Binding-site contacts:
Ligand atom C49 contacts residue ALA350 of chain 3.A at 3.5 Å (hydrophobic).
Ligand atom O41 contacts residue ILE100 of chain 3.A at 3.1 Å.
Ligand atom C33 contacts residue PHE284 of chain 3.A at 3.4 Å (hydrophobic).
Ligand atom N74 contacts residue ALA350 of chain 3.A at 3.7 Å.
Ligand atom O24 contacts residue ILE281 of chain 3.A at 3.8 Å.
Ligand atom C86 contacts residue ARG86 of chain 3.A at 3.7 Å.
Ligand atom C26 contacts residue PHE88 of chain 3.A at 3.7 Å (hydrophobic).
Ligand atom C6 contacts residue PHE284 of chain 3.A at 3.6 Å (hydrophobic).
Ligand atom N5 contacts residue HEM1 of chain 3.B at 2.2 Å.
Ligand atom N11 contacts residue SER99 of chain 3.A at 3.0 Å (h-bond).
Ligand atom O41 contacts residue SER99 of chain 3.A at 2.8 Å (h-bond).
Ligand atom C44 contacts residue ARG85 of chain 3.A at 3.8 Å.
Ligand atom C95 contacts residue ALA350 of chain 3.A at 3.2 Å (hydrophobic).
Ligand atom C64 contacts residue PHE88 of chain 3.A at 3.6 Å (hydrophobic).
Ligand atom S81 contacts residue PHE193 of chain 3.A at 3.6 Å.
Ligand atom C34 contacts residue ILE281 of chain 3.A at 3.6 Å (hydrophobic).
Ligand atom C95 contacts residue ARG352 of chain 3.A at 3.4 Å.
Ligand atom C32 contacts residue LEU191 of chain 3.A at 3.8 Å (hydrophobic).
Ligand atom C35 contacts residue ILE281 of chain 3.A at 3.4 Å (hydrophobic).
Ligand atom C4 contacts residue HEM1 of chain 3.B at 2.9 Å.
Ligand atom C4 contacts residue ILE349 of chain 3.A at 3.8 Å (hydrophobic).
Ligand atom C33 contacts residue LEU190 of chain 3.A at 3.6 Å (hydrophobic).
Ligand atom C52 contacts residue HEM1 of chain 3.B at 3.6 Å.
Ligand atom C90 contacts residue ARG86 of chain 3.A at 3.7 Å.
Ligand atom C50 contacts residue ALA350 of chain 3.A at 3.1 Å (hydrophobic).
Ligand atom N11 contacts residue ILE281 of chain 3.A at 3.6 Å.
Ligand atom C13 contacts residue SER99 of chain 3.A at 3.7 Å.
Ligand atom S81 contacts residue PHE195 of chain 3.A at 3.5 Å.
Ligand atom C51 contacts residue ILE349 of chain 3.A at 3.5 Å (hydrophobic).
Ligand atom C10 contacts residue SER99 of chain 3.A at 3.4 Å.
Ligand atom C31 contacts residue LEU191 of chain 3.A at 3.5 Å (hydrophobic).
Ligand atom C80 contacts residue PHE37 of chain 3.A at 3.6 Å (hydrophobic).
Ligand atom C1 contacts residue HEM1 of chain 3.B at 3.0 Å.
Ligand atom O24 contacts residue SER99 of chain 3.A at 2.9 Å (h-bond).
Ligand atom C50 contacts residue ILE349 of chain 3.A at 3.8 Å (hydrophobic).
Ligand atom C86 contacts residue THR204 of chain 3.A at 3.8 Å.
Ligand atom C32 contacts residue PHE284 of chain 3.A at 3.3 Å (hydrophobic).
Ligand atom C1 contacts residue ALA285 of chain 3.A at 3.5 Å (hydrophobic).
Ligand atom C51 contacts residue HEM1 of chain 3.B at 3.6 Å.
Ligand atom C86 contacts residue ASP56 of chain 3.A at 3.7 Å.

This protein binds this small molecule.
Small molecule (SMILES): CC(C)c1nc(CN(C)C(=O)N[C@H](C(=O)N[C@@H](Cc2ccccc2)C[C@H](O)[C@H](Cc2ccccc2)NC(=O)OCc2cncs2)C(C)C)cs1

Sequence of chain 3.A:
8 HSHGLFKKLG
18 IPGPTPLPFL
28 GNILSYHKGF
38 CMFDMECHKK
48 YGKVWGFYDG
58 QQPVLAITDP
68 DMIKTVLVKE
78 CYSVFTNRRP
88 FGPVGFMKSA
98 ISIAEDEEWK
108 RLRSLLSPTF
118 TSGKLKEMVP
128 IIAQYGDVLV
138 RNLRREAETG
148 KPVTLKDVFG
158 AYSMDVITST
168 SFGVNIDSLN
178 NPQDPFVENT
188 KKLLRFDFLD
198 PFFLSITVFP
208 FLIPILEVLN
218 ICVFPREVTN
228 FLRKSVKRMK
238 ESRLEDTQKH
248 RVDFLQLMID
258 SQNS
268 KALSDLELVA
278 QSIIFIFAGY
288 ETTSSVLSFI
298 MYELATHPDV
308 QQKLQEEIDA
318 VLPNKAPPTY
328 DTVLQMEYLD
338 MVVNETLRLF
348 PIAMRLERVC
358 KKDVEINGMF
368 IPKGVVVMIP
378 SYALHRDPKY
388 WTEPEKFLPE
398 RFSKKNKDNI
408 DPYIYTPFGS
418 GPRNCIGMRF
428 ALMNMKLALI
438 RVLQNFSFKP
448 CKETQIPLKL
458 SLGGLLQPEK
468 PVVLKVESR